Binding-site contacts:
Ligand atom C5 contacts residue LYS258 of chain 1.A at 4.0 Å.
Ligand atom C8 contacts residue PEG1 of chain 1.P at 4.1 Å.
Ligand atom C5 contacts residue VAL257 of chain 1.A at 4.3 Å (hydrophobic).
Ligand atom C6 contacts residue TYR487 of chain 1.A at 4.4 Å (hydrophobic).
Ligand atom C6 contacts residue LYS258 of chain 1.A at 3.8 Å.
Ligand atom O5 contacts residue ASN219 of chain 1.A at 2.4 Å (h-bond).
Ligand atom O5 contacts residue LYS258 of chain 1.A at 3.2 Å (salt-bridge).
Ligand atom C1 contacts residue LYS258 of chain 1.A at 4.0 Å.
Ligand atom N2 contacts residue ASN219 of chain 1.A at 2.8 Å (h-bond).
Ligand atom C4 contacts residue ASN219 of chain 1.A at 4.2 Å.
Ligand atom C7 contacts residue PEG1 of chain 1.P at 4.4 Å.
Ligand atom O5 contacts residue VAL257 of chain 1.A at 3.3 Å.
Ligand atom C1 contacts residue VAL257 of chain 1.A at 4.2 Å (hydrophobic).
Ligand atom C1 contacts residue ASN219 of chain 1.A at 1.4 Å.
Ligand atom C7 contacts residue THR255 of chain 1.A at 4.4 Å.
Ligand atom C3 contacts residue ASN219 of chain 1.A at 3.7 Å.
Ligand atom C8 contacts residue ASN219 of chain 1.A at 4.5 Å.
Ligand atom C8 contacts residue TYR487 of chain 1.A at 4.0 Å (hydrophobic).
Ligand atom C7 contacts residue ASN219 of chain 1.A at 3.4 Å.
Ligand atom O5 contacts residue THR256 of chain 1.A at 4.0 Å.
Ligand atom O6 contacts residue VAL257 of chain 1.A at 4.0 Å.
Ligand atom C1 contacts residue THR256 of chain 1.A at 3.9 Å.
Ligand atom O7 contacts residue THR255 of chain 1.A at 3.8 Å.
Ligand atom O6 contacts residue LYS258 of chain 1.A at 3.3 Å (salt-bridge).
Ligand atom C8 contacts residue HIS77 of chain 1.A at 4.0 Å.
Ligand atom C6 contacts residue VAL257 of chain 1.A at 3.8 Å (hydrophobic).
Ligand atom O7 contacts residue THR256 of chain 1.A at 4.3 Å.
Ligand atom C2 contacts residue ASN219 of chain 1.A at 2.4 Å.
Ligand atom O7 contacts residue ASN219 of chain 1.A at 3.8 Å.
Ligand atom O6 contacts residue TYR487 of chain 1.A at 3.5 Å.
Ligand atom C5 contacts residue ASN219 of chain 1.A at 3.7 Å.
Ligand atom C2 contacts residue THR256 of chain 1.A at 4.3 Å.
Ligand atom O3 contacts residue PEG1 of chain 1.P at 3.6 Å.

Sequence of chain 1.A:
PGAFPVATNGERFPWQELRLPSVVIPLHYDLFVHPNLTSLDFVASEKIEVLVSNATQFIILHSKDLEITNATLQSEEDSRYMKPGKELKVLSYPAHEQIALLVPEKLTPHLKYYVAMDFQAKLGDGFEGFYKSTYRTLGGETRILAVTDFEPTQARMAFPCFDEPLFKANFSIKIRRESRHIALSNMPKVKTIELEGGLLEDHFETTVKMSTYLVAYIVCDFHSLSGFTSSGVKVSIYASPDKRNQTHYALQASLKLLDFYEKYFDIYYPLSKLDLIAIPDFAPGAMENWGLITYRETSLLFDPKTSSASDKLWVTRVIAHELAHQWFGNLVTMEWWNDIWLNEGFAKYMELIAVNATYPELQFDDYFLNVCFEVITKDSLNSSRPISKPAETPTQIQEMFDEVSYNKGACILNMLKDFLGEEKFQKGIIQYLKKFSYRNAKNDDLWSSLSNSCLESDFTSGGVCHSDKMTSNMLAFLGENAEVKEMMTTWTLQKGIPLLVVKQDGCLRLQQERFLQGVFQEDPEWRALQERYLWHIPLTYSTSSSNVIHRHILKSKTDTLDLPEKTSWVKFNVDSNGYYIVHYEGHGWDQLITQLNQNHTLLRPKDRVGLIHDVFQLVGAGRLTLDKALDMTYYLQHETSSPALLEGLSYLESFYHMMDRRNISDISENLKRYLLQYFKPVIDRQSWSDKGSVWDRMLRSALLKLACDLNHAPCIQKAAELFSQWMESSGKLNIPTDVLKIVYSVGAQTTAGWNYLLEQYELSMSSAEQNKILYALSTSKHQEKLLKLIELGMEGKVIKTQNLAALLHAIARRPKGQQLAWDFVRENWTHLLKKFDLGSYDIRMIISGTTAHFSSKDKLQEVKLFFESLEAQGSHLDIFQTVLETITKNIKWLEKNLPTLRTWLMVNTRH

This protein binds this small molecule.
Small molecule (SMILES): CC(=O)N[C@H]1[C@H](O[C@H]2[C@H](O)[C@@H](NC(C)=O)CO[C@@H]2CO)O[C@H](CO)[C@@H](O[C@@H]2O[C@H](CO[C@H]3O[C@H](CO)[C@@H](O)[C@H](O)[C@@H]3O)[C@@H](O)[C@H](O)[C@@H]2O)[C@@H]1O